The small molecule below binds the protein below.
Small molecule (SMILES): Nc1ncnc2c1ncn2[C@@H]1O[C@H](CO[P](=O)(O)O[C@H]2[C@@H](O)[C@H](n3cnc4c(N)ncnc43)O[C@@H]2CO[P](=O)(O)O[C@H]2[C@@H](O)[C@H](n3cnc4c(N)ncnc43)O[C@@H]2COP(=O)(O)O)[C@@H](O)[C@H]1O

Binding-site contacts:
Ligand atom N3 contacts residue U2 of chain 10.C at 3.7 Å.
Ligand atom C6 contacts residue U3 of chain 10.C at 3.3 Å.
Ligand atom N3 contacts residue U3 of chain 10.C at 4.2 Å.
Ligand atom N6 contacts residue U1 of chain 10.C at 2.8 Å (h-bond).
Ligand atom N1 contacts residue U1 of chain 10.C at 2.8 Å (h-bond).
Ligand atom C2 contacts residue U2 of chain 10.C at 3.2 Å.
Ligand atom C6 contacts residue U1 of chain 10.C at 3.6 Å.
Ligand atom N6 contacts residue U2 of chain 10.C at 4.2 Å.
Ligand atom N6 contacts residue U3 of chain 10.C at 3.0 Å (h-bond).
Ligand atom C6 contacts residue U2 of chain 10.C at 4.1 Å.
Ligand atom C2 contacts residue U3 of chain 10.C at 3.0 Å.
Ligand atom C2 contacts residue U1 of chain 10.C at 3.5 Å.
Ligand atom C4 contacts residue U2 of chain 10.C at 4.3 Å.
Ligand atom N1 contacts residue U3 of chain 10.C at 2.7 Å (h-bond).
Ligand atom N1 contacts residue U2 of chain 10.C at 3.5 Å (h-bond).